Binding-site contacts:
Ligand atom C8 contacts residue LEU89 of chain 1.D at 3.9 Å (hydrophobic).
Ligand atom O5 contacts residue ASN92 of chain 1.D at 2.3 Å (h-bond).
Ligand atom C8 contacts residue ASP85 of chain 1.D at 4.2 Å.
Ligand atom C2 contacts residue ASN92 of chain 1.D at 2.4 Å.
Ligand atom O6 contacts residue ASN92 of chain 1.D at 4.5 Å.
Ligand atom C4 contacts residue ASN92 of chain 1.D at 4.2 Å.
Ligand atom C1 contacts residue ASN92 of chain 1.D at 1.4 Å.
Ligand atom N2 contacts residue ASN92 of chain 1.D at 2.9 Å (h-bond).
Ligand atom C6 contacts residue GLU199 of chain 1.D at 4.4 Å.
Ligand atom O6 contacts residue GLU199 of chain 1.D at 3.7 Å.
Ligand atom C7 contacts residue ASN92 of chain 1.D at 3.7 Å.
Ligand atom C8 contacts residue LYS88 of chain 1.D at 4.4 Å.
Ligand atom O7 contacts residue LEU89 of chain 1.D at 4.5 Å.
Ligand atom C5 contacts residue ASN92 of chain 1.D at 3.6 Å.
Ligand atom C3 contacts residue ASN92 of chain 1.D at 3.8 Å.
Ligand atom O7 contacts residue ASN92 of chain 1.D at 4.0 Å.

Sequence of chain 1.D:
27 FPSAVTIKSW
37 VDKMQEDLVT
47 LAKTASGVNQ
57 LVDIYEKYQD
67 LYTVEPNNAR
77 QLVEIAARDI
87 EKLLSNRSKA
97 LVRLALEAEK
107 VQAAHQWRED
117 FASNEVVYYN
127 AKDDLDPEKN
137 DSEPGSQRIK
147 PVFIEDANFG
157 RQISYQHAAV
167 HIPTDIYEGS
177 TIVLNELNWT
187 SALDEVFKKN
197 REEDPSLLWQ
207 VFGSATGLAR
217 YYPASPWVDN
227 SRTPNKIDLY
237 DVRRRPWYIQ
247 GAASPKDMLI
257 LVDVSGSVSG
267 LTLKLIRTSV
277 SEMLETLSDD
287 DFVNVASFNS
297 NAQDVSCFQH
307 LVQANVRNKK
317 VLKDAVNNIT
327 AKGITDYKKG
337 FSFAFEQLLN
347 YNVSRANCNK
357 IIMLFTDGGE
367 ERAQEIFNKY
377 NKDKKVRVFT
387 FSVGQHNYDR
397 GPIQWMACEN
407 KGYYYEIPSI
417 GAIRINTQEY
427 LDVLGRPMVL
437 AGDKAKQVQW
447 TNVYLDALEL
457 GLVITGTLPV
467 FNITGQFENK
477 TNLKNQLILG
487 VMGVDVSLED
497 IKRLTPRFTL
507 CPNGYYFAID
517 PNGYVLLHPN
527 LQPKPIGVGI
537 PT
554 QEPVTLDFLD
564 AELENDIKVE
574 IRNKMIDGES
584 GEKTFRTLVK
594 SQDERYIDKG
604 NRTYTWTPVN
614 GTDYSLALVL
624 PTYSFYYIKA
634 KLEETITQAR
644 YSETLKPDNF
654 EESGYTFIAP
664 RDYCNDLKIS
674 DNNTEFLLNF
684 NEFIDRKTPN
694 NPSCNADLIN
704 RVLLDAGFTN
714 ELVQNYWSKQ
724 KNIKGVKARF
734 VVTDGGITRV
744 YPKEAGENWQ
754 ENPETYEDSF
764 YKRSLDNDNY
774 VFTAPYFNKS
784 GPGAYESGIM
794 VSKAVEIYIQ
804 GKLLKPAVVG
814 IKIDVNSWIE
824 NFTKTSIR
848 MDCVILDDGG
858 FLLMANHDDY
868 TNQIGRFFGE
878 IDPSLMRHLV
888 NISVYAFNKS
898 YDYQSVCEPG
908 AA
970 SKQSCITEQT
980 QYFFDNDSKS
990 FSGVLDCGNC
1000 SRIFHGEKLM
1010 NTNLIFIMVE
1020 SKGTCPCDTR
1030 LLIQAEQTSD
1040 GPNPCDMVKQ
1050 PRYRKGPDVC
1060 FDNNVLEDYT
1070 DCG

A protein and the small-molecule ligand that binds it are described below.
Small molecule (SMILES): CC(=O)N[C@@H]1[C@@H](O)[C@H](O)[C@@H](CO)O[C@H]1O